A protein and the small-molecule ligand that binds it are described below.
Small molecule (SMILES): CC(=O)N[C@@H]1[C@@H](O)[C@H](O)[C@@H](CO)O[C@H]1O

Sequence of chain 34.A:
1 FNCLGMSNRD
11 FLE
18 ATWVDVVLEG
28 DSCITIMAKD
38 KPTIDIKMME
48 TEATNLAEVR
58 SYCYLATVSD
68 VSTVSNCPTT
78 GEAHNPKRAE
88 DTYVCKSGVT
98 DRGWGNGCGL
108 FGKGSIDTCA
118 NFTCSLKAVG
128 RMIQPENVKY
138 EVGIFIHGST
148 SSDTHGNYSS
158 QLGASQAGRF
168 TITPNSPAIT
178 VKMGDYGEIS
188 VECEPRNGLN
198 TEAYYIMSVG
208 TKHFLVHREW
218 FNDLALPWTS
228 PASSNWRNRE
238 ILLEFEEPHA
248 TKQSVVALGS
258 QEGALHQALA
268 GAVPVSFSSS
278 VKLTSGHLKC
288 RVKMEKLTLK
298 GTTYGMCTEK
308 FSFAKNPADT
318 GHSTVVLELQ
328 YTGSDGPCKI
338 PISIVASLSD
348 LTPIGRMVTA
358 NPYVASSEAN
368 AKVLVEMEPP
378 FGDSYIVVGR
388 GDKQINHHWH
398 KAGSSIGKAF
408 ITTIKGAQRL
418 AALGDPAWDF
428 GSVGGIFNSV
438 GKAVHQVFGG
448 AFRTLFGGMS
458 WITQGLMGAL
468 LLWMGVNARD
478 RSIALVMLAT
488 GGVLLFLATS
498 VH

Binding-site contacts:
Ligand atom C7 contacts residue ASN154 of chain 34.A at 3.4 Å.
Ligand atom O5 contacts residue SER156 of chain 34.A at 3.9 Å.
Ligand atom C8 contacts residue ASN154 of chain 34.A at 3.9 Å.
Ligand atom N2 contacts residue ASN154 of chain 34.A at 3.0 Å (h-bond).
Ligand atom C4 contacts residue ASN154 of chain 34.A at 4.2 Å.
Ligand atom C3 contacts residue ASN154 of chain 34.A at 3.9 Å.
Ligand atom C2 contacts residue SER156 of chain 34.A at 4.3 Å.
Ligand atom N2 contacts residue SER156 of chain 34.A at 4.2 Å.
Ligand atom C5 contacts residue SER156 of chain 34.A at 3.9 Å.
Ligand atom C1 contacts residue SER156 of chain 34.A at 3.3 Å.
Ligand atom O7 contacts residue ASN154 of chain 34.A at 3.6 Å.
Ligand atom C2 contacts residue ASN154 of chain 34.A at 2.5 Å.
Ligand atom C5 contacts residue ASN154 of chain 34.A at 3.6 Å.
Ligand atom C1 contacts residue ASN154 of chain 34.A at 1.4 Å.
Ligand atom O5 contacts residue ASN154 of chain 34.A at 2.4 Å (h-bond).